Sequence of chain 1.B:
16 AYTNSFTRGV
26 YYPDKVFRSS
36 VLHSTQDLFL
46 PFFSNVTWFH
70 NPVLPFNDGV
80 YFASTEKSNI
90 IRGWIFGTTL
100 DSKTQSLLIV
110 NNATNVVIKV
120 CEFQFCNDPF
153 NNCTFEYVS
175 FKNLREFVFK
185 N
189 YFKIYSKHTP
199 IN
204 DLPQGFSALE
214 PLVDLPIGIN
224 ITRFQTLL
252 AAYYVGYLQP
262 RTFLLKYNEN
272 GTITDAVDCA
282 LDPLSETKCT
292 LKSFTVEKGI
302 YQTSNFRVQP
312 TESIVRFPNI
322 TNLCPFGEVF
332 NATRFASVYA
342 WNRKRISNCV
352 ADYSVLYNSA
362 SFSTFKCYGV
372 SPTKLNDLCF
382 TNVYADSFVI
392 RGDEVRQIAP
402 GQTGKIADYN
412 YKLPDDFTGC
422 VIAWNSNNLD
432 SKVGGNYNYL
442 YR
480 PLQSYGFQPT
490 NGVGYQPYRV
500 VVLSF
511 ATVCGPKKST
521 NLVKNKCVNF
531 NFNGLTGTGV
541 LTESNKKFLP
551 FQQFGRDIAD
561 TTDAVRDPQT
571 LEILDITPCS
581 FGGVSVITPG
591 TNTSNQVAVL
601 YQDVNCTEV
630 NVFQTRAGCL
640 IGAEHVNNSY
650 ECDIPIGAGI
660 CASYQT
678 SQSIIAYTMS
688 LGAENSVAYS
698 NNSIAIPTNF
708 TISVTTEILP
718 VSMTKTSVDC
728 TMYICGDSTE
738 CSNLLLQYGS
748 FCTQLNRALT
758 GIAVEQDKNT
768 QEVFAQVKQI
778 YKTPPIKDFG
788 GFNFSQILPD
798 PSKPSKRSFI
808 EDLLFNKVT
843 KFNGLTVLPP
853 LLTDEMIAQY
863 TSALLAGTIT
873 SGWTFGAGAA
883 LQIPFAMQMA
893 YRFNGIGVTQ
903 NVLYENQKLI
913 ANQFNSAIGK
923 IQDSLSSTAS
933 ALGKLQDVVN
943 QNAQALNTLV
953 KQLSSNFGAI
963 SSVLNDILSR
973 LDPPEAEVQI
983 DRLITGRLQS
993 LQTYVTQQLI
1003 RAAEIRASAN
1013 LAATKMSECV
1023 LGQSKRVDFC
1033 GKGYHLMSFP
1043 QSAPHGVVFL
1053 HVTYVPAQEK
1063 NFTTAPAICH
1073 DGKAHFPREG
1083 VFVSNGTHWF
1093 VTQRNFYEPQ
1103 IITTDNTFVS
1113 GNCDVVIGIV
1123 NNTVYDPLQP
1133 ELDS

Binding-site contacts:
Ligand atom C3 contacts residue ASN605 of chain 1.B at 3.8 Å.
Ligand atom C8 contacts residue ASN605 of chain 1.B at 3.8 Å.
Ligand atom O5 contacts residue ASN605 of chain 1.B at 2.5 Å (h-bond).
Ligand atom C7 contacts residue THR607 of chain 1.B at 3.6 Å.
Ligand atom C1 contacts residue ASN605 of chain 1.B at 1.5 Å.
Ligand atom C5 contacts residue ASN605 of chain 1.B at 3.7 Å.
Ligand atom C8 contacts residue THR607 of chain 1.B at 3.9 Å.
Ligand atom C4 contacts residue ASN605 of chain 1.B at 4.3 Å.
Ligand atom C7 contacts residue ASN605 of chain 1.B at 3.3 Å.
Ligand atom C8 contacts residue GLU608 of chain 1.B at 3.8 Å.
Ligand atom O7 contacts residue ASN605 of chain 1.B at 3.9 Å.
Ligand atom C2 contacts residue ASN605 of chain 1.B at 2.5 Å.
Ligand atom N2 contacts residue ASN605 of chain 1.B at 2.9 Å (h-bond).
Ligand atom O7 contacts residue THR607 of chain 1.B at 2.8 Å (h-bond).

The small molecule below binds the protein below.
Small molecule (SMILES): CC(=O)N[C@@H]1[C@@H](O)[C@H](O)[C@@H](CO)O[C@H]1O